Sequence of chain 25.E:
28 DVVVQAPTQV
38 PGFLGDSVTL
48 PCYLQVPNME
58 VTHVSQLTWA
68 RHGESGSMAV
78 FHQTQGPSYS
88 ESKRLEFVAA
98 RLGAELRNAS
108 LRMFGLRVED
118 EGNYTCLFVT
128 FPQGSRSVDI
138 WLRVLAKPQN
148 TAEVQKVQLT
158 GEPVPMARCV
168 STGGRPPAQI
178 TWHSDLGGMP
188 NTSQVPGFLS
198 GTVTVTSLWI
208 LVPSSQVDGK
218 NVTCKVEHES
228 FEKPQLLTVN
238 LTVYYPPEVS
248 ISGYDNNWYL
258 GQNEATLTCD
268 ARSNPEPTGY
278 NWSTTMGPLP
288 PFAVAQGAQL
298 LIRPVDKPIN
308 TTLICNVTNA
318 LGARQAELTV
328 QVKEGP

Binding-site contacts:
Ligand atom O5 contacts residue ASN307 of chain 25.E at 2.3 Å (h-bond).
Ligand atom C5 contacts residue ASN307 of chain 25.E at 3.6 Å.
Ligand atom C2 contacts residue ASN307 of chain 25.E at 2.5 Å.
Ligand atom C3 contacts residue ASN307 of chain 25.E at 3.8 Å.
Ligand atom C7 contacts residue ASN307 of chain 25.E at 4.1 Å.
Ligand atom C8 contacts residue ILE306 of chain 25.E at 3.7 Å (hydrophobic).
Ligand atom C7 contacts residue PRO305 of chain 25.E at 4.3 Å (hydrophobic).
Ligand atom O6 contacts residue GLN328 of chain 25.E at 4.3 Å.
Ligand atom C4 contacts residue ASN307 of chain 25.E at 4.2 Å.
Ligand atom N2 contacts residue ASN307 of chain 25.E at 3.0 Å (h-bond).
Ligand atom C8 contacts residue ASN307 of chain 25.E at 4.5 Å.
Ligand atom C8 contacts residue PRO305 of chain 25.E at 2.9 Å (hydrophobic).
Ligand atom C1 contacts residue ASN307 of chain 25.E at 1.4 Å.

This small molecule binds to this protein.
Small molecule (SMILES): CC(=O)N[C@H]1[C@H](O[C@H]2[C@H](O)[C@@H](NC(C)=O)CO[C@@H]2CO[C@@H]2O[C@@H](C)[C@@H](O)[C@@H](O)[C@@H]2O)O[C@H](CO)[C@@H](O[C@@H]2O[C@H](CO)[C@@H](O)[C@H](O)[C@@H]2O)[C@@H]1O